Sequence of chain 1.A:
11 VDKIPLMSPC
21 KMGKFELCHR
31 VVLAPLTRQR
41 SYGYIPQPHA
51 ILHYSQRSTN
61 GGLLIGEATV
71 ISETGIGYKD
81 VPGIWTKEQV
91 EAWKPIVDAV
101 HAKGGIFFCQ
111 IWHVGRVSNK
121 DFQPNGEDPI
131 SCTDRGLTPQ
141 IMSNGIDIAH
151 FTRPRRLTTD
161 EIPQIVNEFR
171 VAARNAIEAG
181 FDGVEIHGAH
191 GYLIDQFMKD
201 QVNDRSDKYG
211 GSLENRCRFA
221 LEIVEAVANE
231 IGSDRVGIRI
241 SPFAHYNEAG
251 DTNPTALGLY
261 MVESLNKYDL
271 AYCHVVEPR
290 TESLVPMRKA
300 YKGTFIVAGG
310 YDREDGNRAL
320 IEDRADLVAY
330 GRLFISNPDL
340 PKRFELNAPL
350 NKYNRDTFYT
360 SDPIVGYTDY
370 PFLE

This protein binds this small molecule.
Small molecule (SMILES): CCC=CC[C@H]1C(=O)C=C[C@H]1CCCCCCCC(=O)O

Binding-site contacts:
Ligand atom C18 contacts residue SER143 of chain 1.A at 3.3 Å.
Ligand atom C3 contacts residue TRP112 of chain 1.A at 4.0 Å (hydrophobic).
Ligand atom O19 contacts residue MET142 of chain 1.A at 3.8 Å.
Ligand atom C1 contacts residue HIS190 of chain 1.A at 3.9 Å.
Ligand atom C5 contacts residue FMN1 of chain 1.C at 3.6 Å.
Ligand atom C16 contacts residue TYR78 of chain 1.A at 3.9 Å (hydrophobic).
Ligand atom C18 contacts residue MET142 of chain 1.A at 3.6 Å (hydrophobic).
Ligand atom O6 contacts residue FMN1 of chain 1.C at 3.2 Å.
Ligand atom C17 contacts residue MET142 of chain 1.A at 3.5 Å (hydrophobic).
Ligand atom C1 contacts residue FMN1 of chain 1.C at 3.5 Å.
Ligand atom C2 contacts residue FMN1 of chain 1.C at 3.6 Å.
Ligand atom O6 contacts residue HIS187 of chain 1.A at 2.9 Å (h-bond).
Ligand atom O6 contacts residue HIS190 of chain 1.A at 3.0 Å (h-bond).
Ligand atom C3 contacts residue THR37 of chain 1.A at 3.4 Å.
Ligand atom C11 contacts residue TYR246 of chain 1.A at 3.8 Å (hydrophobic).
Ligand atom C14 contacts residue TYR358 of chain 1.A at 3.4 Å (hydrophobic).
Ligand atom C3 contacts residue FMN1 of chain 1.C at 4.0 Å.
Ligand atom C13 contacts residue TYR358 of chain 1.A at 4.0 Å (hydrophobic).
Ligand atom C2 contacts residue TRP112 of chain 1.A at 3.7 Å (hydrophobic).
Ligand atom C6 contacts residue HIS190 of chain 1.A at 3.7 Å.
Ligand atom C12 contacts residue TYR358 of chain 1.A at 3.3 Å (hydrophobic).
Ligand atom C2 contacts residue TYR192 of chain 1.A at 3.6 Å (hydrophobic).
Ligand atom C1 contacts residue HIS187 of chain 1.A at 3.8 Å.
Ligand atom O20 contacts residue SER143 of chain 1.A at 2.5 Å (h-bond).
Ligand atom O20 contacts residue MET142 of chain 1.A at 3.2 Å.
Ligand atom C16 contacts residue GLN39 of chain 1.A at 3.3 Å.
Ligand atom O6 contacts residue TYR192 of chain 1.A at 3.5 Å.
Ligand atom C11 contacts residue TYR192 of chain 1.A at 3.4 Å (hydrophobic).
Ligand atom C6 contacts residue TYR246 of chain 1.A at 3.5 Å (hydrophobic).
Ligand atom C13 contacts residue TYR78 of chain 1.A at 3.6 Å (hydrophobic).
Ligand atom C7 contacts residue TYR246 of chain 1.A at 3.9 Å (hydrophobic).
Ligand atom C11 contacts residue TYR78 of chain 1.A at 4.0 Å (hydrophobic).
Ligand atom C4 contacts residue FMN1 of chain 1.C at 3.9 Å.
Ligand atom C3 contacts residue TYR192 of chain 1.A at 3.9 Å (hydrophobic).
Ligand atom C15 contacts residue TYR78 of chain 1.A at 3.6 Å (hydrophobic).
Ligand atom C2 contacts residue THR37 of chain 1.A at 3.7 Å.
Ligand atom O19 contacts residue SER143 of chain 1.A at 2.6 Å (h-bond).
Ligand atom C7 contacts residue HIS190 of chain 1.A at 3.9 Å.
Ligand atom C1 contacts residue TYR192 of chain 1.A at 3.5 Å (hydrophobic).
Ligand atom C6 contacts residue TYR192 of chain 1.A at 3.9 Å (hydrophobic).